This small molecule binds to this protein.
Small molecule (SMILES): CC(=O)N[C@@H]1[C@@H](O)[C@H](O)[C@@H](CO)O[C@H]1O

Sequence of chain 1.D:
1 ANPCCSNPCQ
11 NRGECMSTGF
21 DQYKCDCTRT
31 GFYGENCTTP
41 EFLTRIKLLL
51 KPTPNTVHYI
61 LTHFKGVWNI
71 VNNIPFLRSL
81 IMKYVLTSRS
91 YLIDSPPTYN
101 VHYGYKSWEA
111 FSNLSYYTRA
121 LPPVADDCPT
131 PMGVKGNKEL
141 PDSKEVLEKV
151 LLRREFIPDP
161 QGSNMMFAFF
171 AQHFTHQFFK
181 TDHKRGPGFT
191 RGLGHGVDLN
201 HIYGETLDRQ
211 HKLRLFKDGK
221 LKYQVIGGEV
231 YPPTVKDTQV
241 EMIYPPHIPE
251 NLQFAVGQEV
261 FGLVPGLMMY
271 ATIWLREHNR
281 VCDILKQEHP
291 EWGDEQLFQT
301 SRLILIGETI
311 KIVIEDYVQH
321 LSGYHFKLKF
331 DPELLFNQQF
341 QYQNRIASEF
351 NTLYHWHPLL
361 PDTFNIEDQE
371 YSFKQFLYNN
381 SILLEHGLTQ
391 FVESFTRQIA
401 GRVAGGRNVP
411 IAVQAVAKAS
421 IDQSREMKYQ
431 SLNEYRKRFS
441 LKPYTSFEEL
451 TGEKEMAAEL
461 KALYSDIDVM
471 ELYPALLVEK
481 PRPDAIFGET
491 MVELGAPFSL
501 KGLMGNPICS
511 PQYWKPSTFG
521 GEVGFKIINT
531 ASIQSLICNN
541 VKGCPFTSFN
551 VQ

Binding-site contacts:
Ligand atom C3 contacts residue ASN36 of chain 1.D at 3.7 Å.
Ligand atom C5 contacts residue PRO8 of chain 1.D at 4.4 Å (hydrophobic).
Ligand atom C2 contacts residue ASN36 of chain 1.D at 2.3 Å.
Ligand atom C5 contacts residue TYR23 of chain 1.D at 3.8 Å (hydrophobic).
Ligand atom O7 contacts residue ASN36 of chain 1.D at 3.3 Å (h-bond).
Ligand atom C7 contacts residue GLU35 of chain 1.D at 3.6 Å.
Ligand atom O6 contacts residue SER6 of chain 1.D at 4.2 Å.
Ligand atom C1 contacts residue ASN36 of chain 1.D at 1.5 Å.
Ligand atom C2 contacts residue TYR23 of chain 1.D at 4.4 Å (hydrophobic).
Ligand atom C7 contacts residue ASN36 of chain 1.D at 3.0 Å.
Ligand atom O5 contacts residue TYR23 of chain 1.D at 3.5 Å (h-bond).
Ligand atom C1 contacts residue GLU35 of chain 1.D at 4.5 Å.
Ligand atom C2 contacts residue GLU35 of chain 1.D at 4.2 Å.
Ligand atom C6 contacts residue PRO8 of chain 1.D at 4.2 Å (hydrophobic).
Ligand atom O5 contacts residue ASN36 of chain 1.D at 2.8 Å (h-bond).
Ligand atom C1 contacts residue TYR23 of chain 1.D at 3.2 Å (hydrophobic).
Ligand atom C8 contacts residue GLU35 of chain 1.D at 3.1 Å.
Ligand atom C6 contacts residue SER6 of chain 1.D at 3.9 Å.
Ligand atom C5 contacts residue ASN36 of chain 1.D at 4.0 Å.
Ligand atom N2 contacts residue GLU35 of chain 1.D at 3.1 Å (salt-bridge).
Ligand atom C4 contacts residue ASN36 of chain 1.D at 4.3 Å.
Ligand atom N2 contacts residue ASN36 of chain 1.D at 2.5 Å (h-bond).
Ligand atom O5 contacts residue PRO8 of chain 1.D at 3.8 Å.
Ligand atom C8 contacts residue ASN36 of chain 1.D at 4.0 Å.